Sequence of chain 28.A:
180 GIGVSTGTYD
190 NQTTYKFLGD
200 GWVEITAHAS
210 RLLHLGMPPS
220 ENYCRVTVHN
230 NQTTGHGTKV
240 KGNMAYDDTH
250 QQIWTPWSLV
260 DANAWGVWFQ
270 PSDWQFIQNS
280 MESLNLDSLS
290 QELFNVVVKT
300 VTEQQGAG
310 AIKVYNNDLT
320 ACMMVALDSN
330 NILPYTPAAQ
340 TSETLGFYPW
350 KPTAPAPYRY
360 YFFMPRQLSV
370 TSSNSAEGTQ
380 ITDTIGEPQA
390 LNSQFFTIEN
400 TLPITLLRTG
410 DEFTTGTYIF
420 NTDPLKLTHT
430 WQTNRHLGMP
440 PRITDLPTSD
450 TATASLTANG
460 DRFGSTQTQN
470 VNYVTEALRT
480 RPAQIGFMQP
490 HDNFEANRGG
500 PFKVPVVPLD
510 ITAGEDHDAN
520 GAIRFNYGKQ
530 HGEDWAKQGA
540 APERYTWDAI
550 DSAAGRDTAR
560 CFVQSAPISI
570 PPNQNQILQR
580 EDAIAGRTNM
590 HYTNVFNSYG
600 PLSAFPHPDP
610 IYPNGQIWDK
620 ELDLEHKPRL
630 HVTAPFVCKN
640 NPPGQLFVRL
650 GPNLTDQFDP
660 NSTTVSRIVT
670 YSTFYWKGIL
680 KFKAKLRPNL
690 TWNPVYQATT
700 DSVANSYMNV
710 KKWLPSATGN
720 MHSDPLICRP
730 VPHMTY

Binding-site contacts:
Ligand atom C4' contacts residue TRP201 of chain 28.A at 4.3 Å (hydrophobic).
Ligand atom OP1 contacts residue PRO423 of chain 28.A at 3.6 Å.
Ligand atom C2' contacts residue TRP201 of chain 28.A at 3.6 Å (hydrophobic).
Ligand atom C4 contacts residue TRP201 of chain 28.A at 3.3 Å (hydrophobic).
Ligand atom C1' contacts residue LYS682 of chain 28.A at 4.5 Å.
Ligand atom N4 contacts residue GLY198 of chain 28.A at 3.8 Å.
Ligand atom N4 contacts residue ASP199 of chain 28.A at 4.0 Å.
Ligand atom O2 contacts residue LEU197 of chain 28.A at 4.0 Å.
Ligand atom O2 contacts residue TRP201 of chain 28.A at 4.3 Å.
Ligand atom O4' contacts residue TRP201 of chain 28.A at 4.5 Å.
Ligand atom N3 contacts residue TRP201 of chain 28.A at 3.6 Å.
Ligand atom C2' contacts residue LYS682 of chain 28.A at 3.6 Å.
Ligand atom O2 contacts residue LYS682 of chain 28.A at 4.2 Å.
Ligand atom C5 contacts residue TRP201 of chain 28.A at 3.4 Å (hydrophobic).
Ligand atom C2 contacts residue TRP201 of chain 28.A at 3.9 Å (hydrophobic).
Ligand atom O3' contacts residue LYS682 of chain 28.A at 3.1 Å (salt-bridge).
Ligand atom N1 contacts residue TRP201 of chain 28.A at 4.0 Å.
Ligand atom O5' contacts residue TRP201 of chain 28.A at 3.6 Å.
Ligand atom C1' contacts residue TRP201 of chain 28.A at 4.5 Å (hydrophobic).
Ligand atom C3' contacts residue LYS682 of chain 28.A at 3.8 Å.
Ligand atom N4 contacts residue TRP201 of chain 28.A at 3.8 Å.
Ligand atom C6 contacts residue TRP201 of chain 28.A at 3.5 Å (hydrophobic).
Ligand atom C3' contacts residue TRP201 of chain 28.A at 4.1 Å (hydrophobic).
Ligand atom C5' contacts residue TRP201 of chain 28.A at 3.5 Å (hydrophobic).

The small molecule below binds the protein below.
Small molecule (SMILES): Nc1ccn([C@H]2C[C@H](O)[C@@H](COP(=O)(O)O)O2)c(=O)n1